The protein below binds the small molecule below.
Small molecule (SMILES): Nc1ncnc2c1ncn2[C@H]1C[C@H](O)[C@@H](COP(=O)(O)O)O1

Sequence of chain 1.JA:
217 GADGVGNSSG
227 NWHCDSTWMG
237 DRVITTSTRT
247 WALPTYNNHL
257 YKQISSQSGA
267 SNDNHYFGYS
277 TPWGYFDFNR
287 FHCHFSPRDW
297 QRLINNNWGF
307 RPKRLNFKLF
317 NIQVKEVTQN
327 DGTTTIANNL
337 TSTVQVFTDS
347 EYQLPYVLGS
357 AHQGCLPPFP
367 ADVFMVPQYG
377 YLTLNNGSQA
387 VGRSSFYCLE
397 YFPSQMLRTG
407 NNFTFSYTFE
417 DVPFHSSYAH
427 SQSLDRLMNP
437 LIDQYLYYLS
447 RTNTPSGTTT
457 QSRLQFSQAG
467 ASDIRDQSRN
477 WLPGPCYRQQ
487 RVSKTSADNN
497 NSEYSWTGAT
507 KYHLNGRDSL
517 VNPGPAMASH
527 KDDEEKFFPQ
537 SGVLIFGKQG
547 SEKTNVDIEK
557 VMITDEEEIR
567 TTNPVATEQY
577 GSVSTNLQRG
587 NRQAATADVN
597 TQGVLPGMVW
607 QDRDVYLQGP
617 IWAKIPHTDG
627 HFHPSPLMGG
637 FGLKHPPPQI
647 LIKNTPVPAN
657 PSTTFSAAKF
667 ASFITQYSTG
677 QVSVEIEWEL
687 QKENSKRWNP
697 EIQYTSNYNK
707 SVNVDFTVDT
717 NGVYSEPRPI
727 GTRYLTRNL

Binding-site contacts:
Ligand atom N7 contacts residue PRO419 of chain 1.JA at 4.0 Å.
Ligand atom C4 contacts residue PRO419 of chain 1.JA at 4.4 Å (hydrophobic).
Ligand atom C6 contacts residue GLY638 of chain 1.JA at 3.9 Å.
Ligand atom N9 contacts residue HIS629 of chain 1.JA at 4.3 Å.
Ligand atom N1 contacts residue PRO630 of chain 1.JA at 4.0 Å.
Ligand atom N9 contacts residue PRO630 of chain 1.JA at 4.0 Å.
Ligand atom N7 contacts residue SER631 of chain 1.JA at 3.3 Å.
Ligand atom C1' contacts residue HIS629 of chain 1.JA at 3.8 Å.
Ligand atom C6 contacts residue PRO630 of chain 1.JA at 4.3 Å (hydrophobic).
Ligand atom C4 contacts residue PRO630 of chain 1.JA at 3.6 Å (hydrophobic).
Ligand atom N6 contacts residue PHE637 of chain 1.JA at 4.0 Å.
Ligand atom C2 contacts residue PRO630 of chain 1.JA at 3.5 Å (hydrophobic).
Ligand atom C8 contacts residue HIS629 of chain 1.JA at 3.6 Å.
Ligand atom P contacts residue HIS627 of chain 1.JA at 4.0 Å.
Ligand atom N6 contacts residue GLY638 of chain 1.JA at 3.0 Å (h-bond).
Ligand atom N7 contacts residue HIS629 of chain 1.JA at 4.3 Å.
Ligand atom C5 contacts residue PRO419 of chain 1.JA at 4.0 Å (hydrophobic).
Ligand atom C6 contacts residue PRO419 of chain 1.JA at 4.1 Å (hydrophobic).
Ligand atom C6 contacts residue SER631 of chain 1.JA at 4.3 Å.
Ligand atom C8 contacts residue PRO419 of chain 1.JA at 4.4 Å (hydrophobic).
Ligand atom C8 contacts residue SER631 of chain 1.JA at 3.8 Å.
Ligand atom C5 contacts residue PRO630 of chain 1.JA at 4.1 Å (hydrophobic).
Ligand atom C4 contacts residue SER631 of chain 1.JA at 4.4 Å.
Ligand atom O5' contacts residue PRO630 of chain 1.JA at 3.9 Å.
Ligand atom N1 contacts residue PRO419 of chain 1.JA at 4.4 Å.
Ligand atom N6 contacts residue PRO419 of chain 1.JA at 4.5 Å.
Ligand atom N3 contacts residue PRO630 of chain 1.JA at 3.3 Å.
Ligand atom C6 contacts residue VAL418 of chain 1.JA at 4.0 Å (hydrophobic).
Ligand atom N6 contacts residue SER631 of chain 1.JA at 4.2 Å.
Ligand atom N6 contacts residue VAL418 of chain 1.JA at 3.5 Å.
Ligand atom O4' contacts residue PRO630 of chain 1.JA at 3.4 Å.
Ligand atom C5 contacts residue SER631 of chain 1.JA at 3.9 Å.
Ligand atom N1 contacts residue GLY638 of chain 1.JA at 3.5 Å (h-bond).
Ligand atom O1P contacts residue LYS640 of chain 1.JA at 4.4 Å.
Ligand atom O4' contacts residue HIS629 of chain 1.JA at 4.2 Å.
Ligand atom C1' contacts residue PRO630 of chain 1.JA at 4.0 Å (hydrophobic).
Ligand atom C2' contacts residue HIS629 of chain 1.JA at 4.5 Å.
Ligand atom P contacts residue PRO630 of chain 1.JA at 4.5 Å.
Ligand atom O1P contacts residue PRO630 of chain 1.JA at 4.3 Å.
Ligand atom N1 contacts residue VAL418 of chain 1.JA at 4.1 Å.